The small molecule below binds the protein below.
Small molecule (SMILES): NCc1ccc(C(=O)N[C@H]2Cc3cccc(C(=O)O)c3O[B-]2(O)O)cc1

Sequence of chain 1.D:
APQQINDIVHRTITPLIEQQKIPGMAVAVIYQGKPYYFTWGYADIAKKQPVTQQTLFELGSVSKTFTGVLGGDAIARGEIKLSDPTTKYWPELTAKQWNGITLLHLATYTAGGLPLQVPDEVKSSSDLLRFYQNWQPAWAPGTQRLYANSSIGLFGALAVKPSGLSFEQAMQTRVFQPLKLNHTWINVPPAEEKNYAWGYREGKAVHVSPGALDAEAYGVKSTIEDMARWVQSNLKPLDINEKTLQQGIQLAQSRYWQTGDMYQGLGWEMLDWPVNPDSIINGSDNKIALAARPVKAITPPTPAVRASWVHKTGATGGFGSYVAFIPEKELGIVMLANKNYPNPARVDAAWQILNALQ

Binding-site contacts:
Ligand atom O25 contacts residue THR313 of chain 1.D at 3.4 Å (h-bond).
Ligand atom C09 contacts residue ASN149 of chain 1.D at 3.8 Å.
Ligand atom C24 contacts residue THR313 of chain 1.D at 3.6 Å.
Ligand atom C12 contacts residue ASN149 of chain 1.D at 3.7 Å.
Ligand atom C13 contacts residue SER61 of chain 1.D at 3.4 Å.
Ligand atom O18 contacts residue GLY60 of chain 1.D at 3.9 Å.
Ligand atom O25 contacts residue SER61 of chain 1.D at 4.0 Å.
Ligand atom C12 contacts residue LYS64 of chain 1.D at 3.9 Å.
Ligand atom C09 contacts residue ALA315 of chain 1.D at 3.8 Å (hydrophobic).
Ligand atom C02 contacts residue GLY317 of chain 1.D at 3.3 Å.
Ligand atom N11 contacts residue ALA315 of chain 1.D at 3.1 Å (h-bond).
Ligand atom O25 contacts residue GLY314 of chain 1.D at 3.4 Å.
Ligand atom C15 contacts residue TYR147 of chain 1.D at 3.7 Å (hydrophobic).
Ligand atom O18 contacts residue GLY314 of chain 1.D at 3.9 Å.
Ligand atom C07 contacts residue ALA315 of chain 1.D at 3.8 Å (hydrophobic).
Ligand atom B17 contacts residue LYS64 of chain 1.D at 3.8 Å.
Ligand atom O25 contacts residue ALA315 of chain 1.D at 3.7 Å.
Ligand atom O26 contacts residue ASN286 of chain 1.D at 3.7 Å.
Ligand atom O18 contacts residue ALA315 of chain 1.D at 2.9 Å (h-bond).
Ligand atom C08 contacts residue THR316 of chain 1.D at 3.9 Å.
Ligand atom C22 contacts residue LEU290 of chain 1.D at 3.9 Å (hydrophobic).
Ligand atom O18 contacts residue SER61 of chain 1.D at 2.2 Å (h-bond).
Ligand atom O16 contacts residue TYR147 of chain 1.D at 2.9 Å (h-bond).
Ligand atom C13 contacts residue ASN149 of chain 1.D at 3.6 Å.
Ligand atom B17 contacts residue TYR147 of chain 1.D at 3.5 Å.
Ligand atom O10 contacts residue TYR218 of chain 1.D at 3.6 Å.
Ligand atom O16 contacts residue SER61 of chain 1.D at 2.2 Å (h-bond).
Ligand atom O26 contacts residue ASN343 of chain 1.D at 2.9 Å (h-bond).
Ligand atom C03 contacts residue GLY317 of chain 1.D at 3.6 Å.
Ligand atom C06 contacts residue ALA315 of chain 1.D at 3.8 Å (hydrophobic).
Ligand atom C14 contacts residue TYR147 of chain 1.D at 3.9 Å (hydrophobic).
Ligand atom N11 contacts residue SER61 of chain 1.D at 3.5 Å (h-bond).
Ligand atom C15 contacts residue SER61 of chain 1.D at 3.5 Å.
Ligand atom C08 contacts residue GLY317 of chain 1.D at 3.9 Å.
Ligand atom O26 contacts residue THR313 of chain 1.D at 3.0 Å (h-bond).
Ligand atom C24 contacts residue ASN343 of chain 1.D at 3.9 Å.
Ligand atom C12 contacts residue SER61 of chain 1.D at 2.4 Å.
Ligand atom B17 contacts residue SER61 of chain 1.D at 1.4 Å.
Ligand atom O10 contacts residue ASN149 of chain 1.D at 2.7 Å (h-bond).
Ligand atom C21 contacts residue ASN286 of chain 1.D at 3.6 Å.